The small molecule below binds the protein below.
Small molecule (SMILES): Nc1ncnc2c1ncn2[C@@H]1O[C@H](COP(=O)(O)OP(=O)(O)OP(O)(O)=S)[C@@H](O)[C@H]1O

Binding-site contacts:
Ligand atom S1G contacts residue HIS213 of chain 1.B at 3.2 Å.
Ligand atom O3B contacts residue LYS105 of chain 1.B at 3.0 Å (salt-bridge).
Ligand atom O1B contacts residue GLY85 of chain 1.B at 3.3 Å.
Ligand atom N6 contacts residue LEU198 of chain 1.B at 3.5 Å.
Ligand atom O2A contacts residue ASP210 of chain 1.B at 2.8 Å (salt-bridge).
Ligand atom PB contacts residue MG1 of chain 1.K at 3.1 Å.
Ligand atom O3B contacts residue ASP210 of chain 1.B at 2.6 Å (salt-bridge).
Ligand atom O1B contacts residue PHE87 of chain 1.B at 2.7 Å (h-bond).
Ligand atom O1A contacts residue ASP210 of chain 1.B at 3.1 Å.
Ligand atom O2A contacts residue MG1 of chain 1.K at 1.9 Å.
Ligand atom O2' contacts residue SER152 of chain 1.B at 3.4 Å.
Ligand atom N1 contacts residue LEU148 of chain 1.B at 3.3 Å (h-bond).
Ligand atom O1B contacts residue SER86 of chain 1.B at 3.1 Å (h-bond).
Ligand atom O1A contacts residue LYS105 of chain 1.B at 2.7 Å (salt-bridge).
Ligand atom O3' contacts residue ASP195 of chain 1.B at 2.8 Å (salt-bridge).
Ligand atom O2G contacts residue PHE87 of chain 1.B at 3.4 Å.
Ligand atom O2B contacts residue ASP210 of chain 1.B at 3.0 Å (salt-bridge).
Ligand atom O3A contacts residue MG1 of chain 1.K at 3.5 Å.
Ligand atom O3G contacts residue PHE87 of chain 1.B at 3.0 Å.
Ligand atom O2B contacts residue MG1 of chain 1.K at 1.9 Å.
Ligand atom O4' contacts residue VAL90 of chain 1.B at 3.4 Å.
Ligand atom S1G contacts residue ASP191 of chain 1.B at 3.2 Å (salt-bridge).
Ligand atom O2A contacts residue ASN196 of chain 1.B at 3.0 Å (h-bond).
Ligand atom N6 contacts residue MET145 of chain 1.B at 3.5 Å.
Ligand atom C6 contacts residue LEU198 of chain 1.B at 3.5 Å (hydrophobic).
Ligand atom O3B contacts residue MG1 of chain 1.K at 3.5 Å.
Ligand atom PA contacts residue MG1 of chain 1.K at 3.1 Å.
Ligand atom N6 contacts residue GLU146 of chain 1.B at 2.7 Å (salt-bridge).
Ligand atom O3A contacts residue LYS105 of chain 1.B at 2.9 Å (salt-bridge).
Ligand atom O2B contacts residue GLY85 of chain 1.B at 3.3 Å.
Ligand atom O1A contacts residue EDO1 of chain 1.L at 3.3 Å (h-bond).
Ligand atom S1G contacts residue ASP210 of chain 1.B at 2.6 Å (salt-bridge).
Ligand atom O1B contacts residue GLY88 of chain 1.B at 2.6 Å (h-bond).
Ligand atom O4' contacts residue GLY83 of chain 1.B at 3.4 Å.
Ligand atom PG contacts residue ASP210 of chain 1.B at 3.0 Å.
Ligand atom PA contacts residue ASP210 of chain 1.B at 3.5 Å.
Ligand atom PA contacts residue LYS105 of chain 1.B at 3.4 Å.
Ligand atom O5' contacts residue VAL90 of chain 1.B at 3.4 Å.
Ligand atom N7 contacts residue MET145 of chain 1.B at 3.3 Å.
Ligand atom PB contacts residue ASP210 of chain 1.B at 3.4 Å.

Sequence of chain 1.B:
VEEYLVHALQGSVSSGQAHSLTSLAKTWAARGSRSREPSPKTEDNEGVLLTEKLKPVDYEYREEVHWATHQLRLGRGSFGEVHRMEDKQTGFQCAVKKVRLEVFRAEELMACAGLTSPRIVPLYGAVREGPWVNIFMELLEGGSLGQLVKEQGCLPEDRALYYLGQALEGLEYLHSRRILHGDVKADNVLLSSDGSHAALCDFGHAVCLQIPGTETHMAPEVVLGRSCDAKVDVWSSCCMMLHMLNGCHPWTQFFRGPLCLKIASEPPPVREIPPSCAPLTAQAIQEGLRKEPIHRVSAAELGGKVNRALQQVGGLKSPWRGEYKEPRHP